Sequence of chain 1.A:
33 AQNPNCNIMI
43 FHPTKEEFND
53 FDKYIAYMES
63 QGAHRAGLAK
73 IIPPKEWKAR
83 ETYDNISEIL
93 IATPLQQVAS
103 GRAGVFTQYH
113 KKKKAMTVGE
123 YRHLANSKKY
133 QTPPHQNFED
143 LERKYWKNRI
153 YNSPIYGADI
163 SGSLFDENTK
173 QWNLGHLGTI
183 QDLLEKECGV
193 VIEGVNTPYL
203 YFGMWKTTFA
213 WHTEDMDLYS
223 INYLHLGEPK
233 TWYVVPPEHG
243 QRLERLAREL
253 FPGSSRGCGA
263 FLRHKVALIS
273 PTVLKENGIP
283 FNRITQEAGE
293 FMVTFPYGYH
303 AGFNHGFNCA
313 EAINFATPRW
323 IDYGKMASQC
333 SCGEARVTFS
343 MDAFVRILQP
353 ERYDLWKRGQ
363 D

A small-molecule ligand and the protein it binds are described below.
Small molecule (SMILES): NC(=S)Nc1ccccc1

Binding-site contacts:
Ligand atom C5 contacts residue TYR59 of chain 1.A at 3.9 Å (hydrophobic).
Ligand atom C3 contacts residue MET41 of chain 1.A at 3.8 Å (hydrophobic).
Ligand atom C7 contacts residue ILE42 of chain 1.A at 3.9 Å (hydrophobic).
Ligand atom S1 contacts residue MET41 of chain 1.A at 3.8 Å.
Ligand atom C4 contacts residue ILE42 of chain 1.A at 3.5 Å (hydrophobic).
Ligand atom N1 contacts residue MET41 of chain 1.A at 4.1 Å.
Ligand atom C7 contacts residue MET41 of chain 1.A at 4.2 Å (hydrophobic).
Ligand atom S1 contacts residue ILE40 of chain 1.A at 4.3 Å.
Ligand atom N2 contacts residue MET41 of chain 1.A at 4.0 Å.
Ligand atom C4 contacts residue MET41 of chain 1.A at 4.1 Å (hydrophobic).
Ligand atom C5 contacts residue PHE43 of chain 1.A at 3.6 Å (hydrophobic).
Ligand atom C3 contacts residue ILE42 of chain 1.A at 3.7 Å (hydrophobic).
Ligand atom N1 contacts residue ILE42 of chain 1.A at 3.0 Å (h-bond).
Ligand atom C4 contacts residue PHE43 of chain 1.A at 3.5 Å (hydrophobic).
Ligand atom S1 contacts residue ILE42 of chain 1.A at 3.2 Å (h-bond).
Ligand atom C6 contacts residue TYR59 of chain 1.A at 3.9 Å (hydrophobic).
Ligand atom C2 contacts residue MET41 of chain 1.A at 4.1 Å (hydrophobic).
Ligand atom C6 contacts residue GLN63 of chain 1.A at 4.4 Å.